Sequence of chain 38.D:
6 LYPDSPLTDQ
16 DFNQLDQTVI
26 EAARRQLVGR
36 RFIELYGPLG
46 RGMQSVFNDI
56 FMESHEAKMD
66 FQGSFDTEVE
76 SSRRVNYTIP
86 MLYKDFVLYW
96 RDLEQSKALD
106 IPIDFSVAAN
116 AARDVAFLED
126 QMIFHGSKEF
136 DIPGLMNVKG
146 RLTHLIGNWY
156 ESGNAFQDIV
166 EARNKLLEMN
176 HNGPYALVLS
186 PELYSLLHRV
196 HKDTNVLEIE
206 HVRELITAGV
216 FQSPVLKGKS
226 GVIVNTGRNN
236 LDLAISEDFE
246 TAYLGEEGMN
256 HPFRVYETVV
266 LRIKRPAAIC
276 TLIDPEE

Binding-site contacts:
Ligand atom CD contacts residue ARG36 of chain 38.D at 4.1 Å.
Ligand atom CB contacts residue ARG29 of chain 38.D at 4.1 Å.
Ligand atom O contacts residue ARG29 of chain 38.D at 3.8 Å.
Ligand atom O contacts residue ARG36 of chain 38.D at 3.6 Å (salt-bridge).
Ligand atom O contacts residue ASP243 of chain 38.D at 4.1 Å.
Ligand atom CA contacts residue ASP243 of chain 38.D at 4.3 Å.
Ligand atom CD1 contacts residue ARG35 of chain 38.D at 4.5 Å.
Ligand atom O contacts residue ARG35 of chain 38.D at 3.1 Å (salt-bridge).
Ligand atom CG2 contacts residue ASP243 of chain 38.D at 3.3 Å.
Ligand atom C contacts residue ARG36 of chain 38.D at 3.2 Å.
Ligand atom C contacts residue ASP243 of chain 38.D at 3.8 Å.
Ligand atom OE1 contacts residue ARG36 of chain 38.D at 3.8 Å.
Ligand atom CG2 contacts residue LEU40 of chain 38.D at 4.2 Å (hydrophobic).
Ligand atom CD1 contacts residue LEU40 of chain 38.D at 3.8 Å (hydrophobic).
Ligand atom N contacts residue PRO43 of chain 38.D at 4.4 Å.
Ligand atom CB contacts residue ARG35 of chain 38.D at 3.5 Å.
Ligand atom OG contacts residue ARG29 of chain 38.D at 4.3 Å.
Ligand atom O contacts residue ARG35 of chain 38.D at 3.4 Å (salt-bridge).
Ligand atom CD1 contacts residue LEU32 of chain 38.D at 3.8 Å (hydrophobic).
Ligand atom CA contacts residue ARG35 of chain 38.D at 3.9 Å.
Ligand atom C contacts residue ARG35 of chain 38.D at 3.6 Å.
Ligand atom CB contacts residue PRO43 of chain 38.D at 3.8 Å (hydrophobic).
Ligand atom CB contacts residue LEU40 of chain 38.D at 4.1 Å (hydrophobic).
Ligand atom N contacts residue ASP243 of chain 38.D at 3.2 Å (salt-bridge).
Ligand atom CG1 contacts residue ARG35 of chain 38.D at 4.2 Å.
Ligand atom CG2 contacts residue PRO43 of chain 38.D at 3.9 Å (hydrophobic).
Ligand atom OG contacts residue ILE25 of chain 38.D at 4.0 Å.
Ligand atom CB contacts residue ASP243 of chain 38.D at 4.3 Å.
Ligand atom CA contacts residue ASP243 of chain 38.D at 3.3 Å.
Ligand atom C contacts residue ASP243 of chain 38.D at 3.9 Å.
Ligand atom CD1 contacts residue ARG29 of chain 38.D at 4.4 Å.
Ligand atom C contacts residue ARG35 of chain 38.D at 4.4 Å.
Ligand atom CG contacts residue LEU40 of chain 38.D at 4.4 Å (hydrophobic).
Ligand atom N contacts residue ASP243 of chain 38.D at 2.8 Å (salt-bridge).
Ligand atom CA contacts residue PRO43 of chain 38.D at 4.4 Å (hydrophobic).
Ligand atom NE2 contacts residue ARG36 of chain 38.D at 3.9 Å.
Ligand atom CA contacts residue ARG29 of chain 38.D at 4.0 Å.
Ligand atom CA contacts residue ASP243 of chain 38.D at 4.4 Å.
Ligand atom CB contacts residue ARG35 of chain 38.D at 4.1 Å.
Ligand atom N contacts residue ARG35 of chain 38.D at 4.1 Å.

The protein below binds the small molecule below.
Small molecule (SMILES): CC[C@H](C)[C@H](NC(=O)[C@H](CC(C)C)NC(=O)[C@H](CO)NC(=O)CNC(=O)[C@@H](NC(=O)[C@@H](N)[C@@H](C)O)C(C)C)C(=O)N[C@H](C=O)CCC(N)=O